This protein binds this small molecule.
Small molecule (SMILES): O=P(O)(O)OCCNS(=O)(=O)c1ccc(OC(F)(F)F)cc1

Binding-site contacts:
Ligand atom O20 contacts residue SER235 of chain 2.A at 2.6 Å (h-bond).
Ligand atom C5 contacts residue LEU100 of chain 2.A at 3.7 Å (hydrophobic).
Ligand atom O21 contacts residue LEU100 of chain 2.A at 3.4 Å.
Ligand atom O20 contacts residue ILE64 of chain 2.A at 3.5 Å.
Ligand atom P17 contacts residue GLY184 of chain 2.A at 3.8 Å.
Ligand atom O7 contacts residue ALA59 of chain 2.A at 3.4 Å.
Ligand atom F11 contacts residue PRO18 of chain 2.B at 3.5 Å.
Ligand atom O20 contacts residue THR183 of chain 2.A at 3.5 Å.
Ligand atom O20 contacts residue GLY234 of chain 2.A at 3.6 Å.
Ligand atom F11 contacts residue ALA129 of chain 2.A at 3.2 Å.
Ligand atom C1 contacts residue PHE212 of chain 2.A at 3.6 Å (hydrophobic).
Ligand atom F9F contacts residue ILE153 of chain 2.A at 3.6 Å.
Ligand atom O19 contacts residue PHE212 of chain 2.A at 3.5 Å.
Ligand atom O7 contacts residue ALA129 of chain 2.A at 3.6 Å.
Ligand atom O22 contacts residue TYR175 of chain 2.A at 2.9 Å (h-bond).
Ligand atom S12 contacts residue TYR175 of chain 2.A at 3.8 Å.
Ligand atom C6 contacts residue PHE212 of chain 2.A at 3.7 Å (hydrophobic).
Ligand atom C14 contacts residue TYR175 of chain 2.A at 3.4 Å (hydrophobic).
Ligand atom F10 contacts residue PHE212 of chain 2.A at 3.8 Å.
Ligand atom C3 contacts residue LEU127 of chain 2.A at 3.6 Å (hydrophobic).
Ligand atom O16 contacts residue PHE212 of chain 2.A at 3.7 Å.
Ligand atom O19 contacts residue THR183 of chain 2.A at 3.6 Å.
Ligand atom O16 contacts residue THR183 of chain 2.A at 3.7 Å.
Ligand atom O19 contacts residue GLY184 of chain 2.A at 2.8 Å (h-bond).
Ligand atom F9F contacts residue LEU127 of chain 2.A at 3.4 Å.
Ligand atom O7 contacts residue PHE212 of chain 2.A at 3.7 Å.
Ligand atom F9F contacts residue ALA129 of chain 2.A at 3.4 Å.
Ligand atom O19 contacts residue GLY213 of chain 2.A at 2.7 Å (h-bond).
Ligand atom C3 contacts residue TYR175 of chain 2.A at 3.4 Å (hydrophobic).
Ligand atom P17 contacts residue GLY213 of chain 2.A at 3.8 Å.
Ligand atom O18 contacts residue GLY234 of chain 2.A at 2.9 Å (h-bond).
Ligand atom O20 contacts residue GLY184 of chain 2.A at 3.7 Å.
Ligand atom P17 contacts residue SER235 of chain 2.A at 3.6 Å.
Ligand atom O21 contacts residue PHE22 of chain 2.A at 3.2 Å.
Ligand atom C2 contacts residue PHE212 of chain 2.A at 3.7 Å (hydrophobic).
Ligand atom O18 contacts residue SER235 of chain 2.A at 3.5 Å (h-bond).
Ligand atom C4 contacts residue LEU100 of chain 2.A at 3.7 Å (hydrophobic).
Ligand atom O21 contacts residue GLU49 of chain 2.A at 3.3 Å.
Ligand atom O22 contacts residue ILE232 of chain 2.A at 3.7 Å.
Ligand atom C5 contacts residue THR183 of chain 2.A at 3.7 Å.

Sequence of chain 2.B:
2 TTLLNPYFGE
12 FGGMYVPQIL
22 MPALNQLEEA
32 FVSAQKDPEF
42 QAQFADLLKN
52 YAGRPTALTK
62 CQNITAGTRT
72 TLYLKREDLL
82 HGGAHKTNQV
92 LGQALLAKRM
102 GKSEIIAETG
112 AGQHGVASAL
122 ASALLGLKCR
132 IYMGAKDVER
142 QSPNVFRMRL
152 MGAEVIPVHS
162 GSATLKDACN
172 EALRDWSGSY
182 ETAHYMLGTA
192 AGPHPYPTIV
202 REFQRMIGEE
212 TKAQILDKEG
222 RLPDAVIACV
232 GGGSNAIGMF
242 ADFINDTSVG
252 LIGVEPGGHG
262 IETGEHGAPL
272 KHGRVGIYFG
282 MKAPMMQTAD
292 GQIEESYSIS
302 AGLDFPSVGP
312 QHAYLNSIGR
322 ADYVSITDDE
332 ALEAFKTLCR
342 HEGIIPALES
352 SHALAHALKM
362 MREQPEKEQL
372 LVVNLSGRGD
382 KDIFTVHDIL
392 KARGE

Sequence of chain 2.A:
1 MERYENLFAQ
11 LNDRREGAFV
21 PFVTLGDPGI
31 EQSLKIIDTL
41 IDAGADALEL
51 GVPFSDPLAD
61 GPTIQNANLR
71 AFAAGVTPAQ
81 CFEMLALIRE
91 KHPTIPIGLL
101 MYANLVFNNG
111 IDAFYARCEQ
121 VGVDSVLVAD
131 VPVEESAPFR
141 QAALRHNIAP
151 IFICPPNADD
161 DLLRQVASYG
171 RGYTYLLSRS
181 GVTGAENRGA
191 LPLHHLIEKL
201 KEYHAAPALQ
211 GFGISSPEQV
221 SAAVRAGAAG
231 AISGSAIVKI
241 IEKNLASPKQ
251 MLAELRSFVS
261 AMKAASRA